A protein and the small-molecule ligand that binds it are described below.
Small molecule (SMILES): OC[C@H]1O[C@H](Oc2c[nH]c3ccc(Br)c(Cl)c23)[C@@H](O)[C@@H](O)[C@@H]1O

Binding-site contacts:
Ligand atom C6 contacts residue LEU99 of chain 3.A at 4.1 Å (hydrophobic).
Ligand atom O3 contacts residue ARG228 of chain 3.A at 3.0 Å (salt-bridge).
Ligand atom O5 contacts residue TYR100 of chain 3.A at 4.1 Å.
Ligand atom C6 contacts residue TYR12 of chain 3.A at 4.0 Å (hydrophobic).
Ligand atom O4 contacts residue ASN14 of chain 3.A at 2.8 Å (h-bond).
Ligand atom O6 contacts residue TYR100 of chain 3.A at 3.1 Å (h-bond).
Ligand atom C13 contacts residue LEU99 of chain 3.A at 3.7 Å (hydrophobic).
Ligand atom C3 contacts residue ARG228 of chain 3.A at 3.9 Å.
Ligand atom C5 contacts residue ASP208 of chain 3.A at 3.7 Å.
Ligand atom C5 contacts residue LEU99 of chain 3.A at 4.1 Å (hydrophobic).
Ligand atom C12 contacts residue LEU99 of chain 3.A at 3.5 Å (hydrophobic).
Ligand atom N1 contacts residue LEU99 of chain 3.A at 4.0 Å.
Ligand atom C9 contacts residue LEU99 of chain 3.A at 3.5 Å (hydrophobic).
Ligand atom C1 contacts residue LEU99 of chain 3.A at 3.7 Å (hydrophobic).
Ligand atom C3 contacts residue ASN14 of chain 3.A at 4.2 Å.
Ligand atom O2 contacts residue GLY98 of chain 3.A at 3.7 Å.
Ligand atom C6 contacts residue ASP208 of chain 3.A at 3.2 Å.
Ligand atom O6 contacts residue ALA207 of chain 3.A at 3.2 Å.
Ligand atom C6 contacts residue ALA207 of chain 3.A at 3.5 Å (hydrophobic).
Ligand atom O6 contacts residue GLY98 of chain 3.A at 3.3 Å.
Ligand atom O2 contacts residue LEU99 of chain 3.A at 3.5 Å (h-bond).
Ligand atom C4 contacts residue ASN14 of chain 3.A at 4.0 Å.
Ligand atom C4 contacts residue ARG228 of chain 3.A at 3.7 Å.
Ligand atom O4 contacts residue GLY227 of chain 3.A at 4.0 Å.
Ligand atom C10 contacts residue LEU99 of chain 3.A at 3.8 Å (hydrophobic).
Ligand atom O4 contacts residue ASP208 of chain 3.A at 2.4 Å (salt-bridge).
Ligand atom C11 contacts residue TYR100 of chain 3.A at 4.1 Å (hydrophobic).
Ligand atom C6 contacts residue TYR100 of chain 3.A at 3.9 Å (hydrophobic).
Ligand atom O6 contacts residue LEU99 of chain 3.A at 3.2 Å (h-bond).
Ligand atom C4 contacts residue ASP208 of chain 3.A at 3.2 Å.
Ligand atom N1 contacts residue TYR12 of chain 3.A at 3.5 Å (h-bond).
Ligand atom O3 contacts residue GLY227 of chain 3.A at 3.8 Å.
Ligand atom N1 contacts residue TYR100 of chain 3.A at 3.7 Å.
Ligand atom C11 contacts residue TYR12 of chain 3.A at 3.3 Å (hydrophobic).
Ligand atom O5 contacts residue LEU99 of chain 3.A at 3.1 Å (h-bond).
Ligand atom C8 contacts residue LEU99 of chain 3.A at 3.6 Å (hydrophobic).
Ligand atom O4 contacts residue TYR12 of chain 3.A at 4.0 Å.
Ligand atom O6 contacts residue ASP208 of chain 3.A at 2.4 Å (salt-bridge).
Ligand atom C14 contacts residue LEU99 of chain 3.A at 3.5 Å (hydrophobic).
Ligand atom O4 contacts residue ARG228 of chain 3.A at 3.2 Å (salt-bridge).

Sequence of chain 3.A:
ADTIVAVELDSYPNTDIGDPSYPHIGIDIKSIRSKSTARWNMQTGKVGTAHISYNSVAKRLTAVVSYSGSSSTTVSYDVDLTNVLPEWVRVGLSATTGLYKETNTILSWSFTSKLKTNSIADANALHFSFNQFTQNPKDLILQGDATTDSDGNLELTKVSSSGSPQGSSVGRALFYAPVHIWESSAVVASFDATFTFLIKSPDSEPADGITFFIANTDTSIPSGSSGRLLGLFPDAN